The small molecule below binds the protein below.
Small molecule (SMILES): NCC(=O)O

Sequence of chain 2.B:
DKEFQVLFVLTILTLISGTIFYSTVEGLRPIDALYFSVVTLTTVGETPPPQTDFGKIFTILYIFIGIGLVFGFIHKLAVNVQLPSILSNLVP

Binding-site contacts:
Ligand atom OXT contacts residue ILE19 of chain 2.B at 4.2 Å.
Ligand atom CA contacts residue LEU16 of chain 2.B at 4.1 Å (hydrophobic).
Ligand atom N contacts residue SER20 of chain 2.B at 3.4 Å (h-bond).
Ligand atom N contacts residue LEU16 of chain 2.B at 3.8 Å.
Ligand atom C contacts residue LEU16 of chain 2.B at 4.5 Å (hydrophobic).
Ligand atom O contacts residue ILE19 of chain 2.B at 4.3 Å.
Ligand atom OXT contacts residue LEU16 of chain 2.B at 3.9 Å.
Ligand atom C contacts residue ILE19 of chain 2.B at 4.4 Å (hydrophobic).